The protein below binds the small molecule below.
Small molecule (SMILES): Cc1cc(CCCOc2c(C)cc(-c3nnn(C)n3)cc2C)on1

Binding-site contacts:
Ligand atom C1B contacts residue ILE98 of chain 6.A at 3.7 Å (hydrophobic).
Ligand atom N4A contacts residue PHE179 of chain 6.A at 3.5 Å.
Ligand atom CM4 contacts residue VAL168 of chain 6.A at 3.9 Å (hydrophobic).
Ligand atom CM4 contacts residue TYR144 of chain 6.A at 3.8 Å (hydrophobic).
Ligand atom C4 contacts residue MET214 of chain 6.A at 3.7 Å (hydrophobic).
Ligand atom CM4 contacts residue ALA166 of chain 6.A at 3.1 Å (hydrophobic).
Ligand atom C4 contacts residue TYR190 of chain 6.A at 3.7 Å (hydrophobic).
Ligand atom N1A contacts residue MET124 of chain 6.A at 3.6 Å.
Ligand atom N1A contacts residue LEU217 of chain 6.A at 3.3 Å.
Ligand atom N3A contacts residue TYR144 of chain 6.A at 3.2 Å.
Ligand atom C2A contacts residue PHE179 of chain 6.A at 3.5 Å (hydrophobic).
Ligand atom C6B contacts residue ILE98 of chain 6.A at 3.8 Å (hydrophobic).
Ligand atom C2B contacts residue ILE122 of chain 6.A at 4.0 Å (hydrophobic).
Ligand atom O1 contacts residue MET214 of chain 6.A at 3.2 Å.
Ligand atom C1C contacts residue MET214 of chain 6.A at 3.2 Å (hydrophobic).
Ligand atom N2 contacts residue MET214 of chain 6.A at 3.8 Å.
Ligand atom N4A contacts residue TYR144 of chain 6.A at 3.7 Å.
Ligand atom CM3 contacts residue TYR190 of chain 6.A at 3.6 Å (hydrophobic).
Ligand atom C2A contacts residue LEU217 of chain 6.A at 4.0 Å (hydrophobic).
Ligand atom N5A contacts residue PHE179 of chain 6.A at 3.3 Å.
Ligand atom N1A contacts residue PHE179 of chain 6.A at 3.3 Å.
Ligand atom O1B contacts residue ILE98 of chain 6.A at 3.2 Å.
Ligand atom O1 contacts residue LEU100 of chain 6.A at 3.7 Å.
Ligand atom C5B contacts residue TYR144 of chain 6.A at 3.8 Å (hydrophobic).
Ligand atom C4 contacts residue LEU100 of chain 6.A at 3.9 Å (hydrophobic).
Ligand atom N5A contacts residue LEU217 of chain 6.A at 3.6 Å.
Ligand atom N3A contacts residue PHE179 of chain 6.A at 3.7 Å.
Ligand atom C5 contacts residue MET214 of chain 6.A at 3.4 Å (hydrophobic).
Ligand atom N5A contacts residue MET124 of chain 6.A at 3.9 Å.
Ligand atom C5B contacts residue LEU181 of chain 6.A at 3.6 Å (hydrophobic).
Ligand atom CM4 contacts residue TYR142 of chain 6.A at 3.7 Å (hydrophobic).
Ligand atom CM2 contacts residue ILE77 of chain 6.A at 3.8 Å (hydrophobic).
Ligand atom C1B contacts residue LEU181 of chain 6.A at 4.0 Å (hydrophobic).
Ligand atom CM6 contacts residue LEU184 of chain 6.A at 3.7 Å (hydrophobic).
Ligand atom C6B contacts residue LEU181 of chain 6.A at 3.5 Å (hydrophobic).
Ligand atom N2 contacts residue LEU100 of chain 6.A at 3.8 Å.
Ligand atom CM6 contacts residue LEU181 of chain 6.A at 3.8 Å (hydrophobic).
Ligand atom C3 contacts residue LEU100 of chain 6.A at 3.8 Å (hydrophobic).
Ligand atom CM6 contacts residue TYR144 of chain 6.A at 3.7 Å (hydrophobic).
Ligand atom CM2 contacts residue ILE122 of chain 6.A at 3.8 Å (hydrophobic).

Sequence of chain 6.A:
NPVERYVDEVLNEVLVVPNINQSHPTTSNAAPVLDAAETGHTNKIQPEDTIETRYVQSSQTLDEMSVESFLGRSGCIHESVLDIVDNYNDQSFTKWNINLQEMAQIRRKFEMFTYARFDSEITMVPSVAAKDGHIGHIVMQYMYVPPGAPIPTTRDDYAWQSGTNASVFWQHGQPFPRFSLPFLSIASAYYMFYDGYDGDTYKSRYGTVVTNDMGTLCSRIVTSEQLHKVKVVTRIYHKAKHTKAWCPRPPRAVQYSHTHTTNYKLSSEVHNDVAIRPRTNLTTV